The protein below binds the small molecule below.
Small molecule (SMILES): O=C(NOC[C@@H](O)CO)c1cc(Br)c(F)c(F)c1Nc1ccc(I)cc1F

Binding-site contacts:
Ligand atom C7 contacts residue LYS37 of chain 2.A at 3.4 Å.
Ligand atom C1 contacts residue ILE81 of chain 2.A at 3.7 Å (hydrophobic).
Ligand atom C26 contacts residue ASP148 of chain 2.A at 3.5 Å.
Ligand atom F3 contacts residue LYS37 of chain 2.A at 3.7 Å.
Ligand atom F1 contacts residue SER152 of chain 2.A at 3.5 Å.
Ligand atom F1 contacts residue PHE149 of chain 2.A at 3.3 Å.
Ligand atom F3 contacts residue ILE81 of chain 2.A at 3.2 Å.
Ligand atom O3 contacts residue ASN18 of chain 2.A at 3.5 Å (h-bond).
Ligand atom O1 contacts residue ASP148 of chain 2.A at 3.5 Å (salt-bridge).
Ligand atom C26 contacts residue ILE81 of chain 2.A at 3.5 Å (hydrophobic).
Ligand atom BR contacts residue ILE156 of chain 2.A at 3.4 Å.
Ligand atom C1 contacts residue MET83 of chain 2.A at 3.8 Å (hydrophobic).
Ligand atom C11 contacts residue PHE149 of chain 2.A at 3.2 Å (hydrophobic).
Ligand atom O3 contacts residue ATP1 of chain 2.C at 2.7 Å (h-bond).
Ligand atom O2 contacts residue ATP1 of chain 2.C at 3.5 Å (h-bond).
Ligand atom O3 contacts residue GLY17 of chain 2.A at 3.0 Å (h-bond).
Ligand atom C4 contacts residue PHE149 of chain 2.A at 3.8 Å (hydrophobic).
Ligand atom I contacts residue VAL67 of chain 2.A at 3.1 Å.
Ligand atom O4 contacts residue ASP148 of chain 2.A at 3.4 Å (salt-bridge).
Ligand atom F1 contacts residue VAL151 of chain 2.A at 3.4 Å.
Ligand atom C5 contacts residue ASP148 of chain 2.A at 3.6 Å.
Ligand atom F2 contacts residue VAL151 of chain 2.A at 3.6 Å.
Ligand atom C9 contacts residue MET159 of chain 2.A at 3.6 Å (hydrophobic).
Ligand atom C12 contacts residue PHE149 of chain 2.A at 3.4 Å (hydrophobic).
Ligand atom F2 contacts residue LEU55 of chain 2.A at 3.0 Å.
Ligand atom F3 contacts residue ASP148 of chain 2.A at 3.5 Å.
Ligand atom F2 contacts residue PHE149 of chain 2.A at 3.8 Å.
Ligand atom C10 contacts residue PHE149 of chain 2.A at 3.7 Å (hydrophobic).
Ligand atom C3 contacts residue ASP148 of chain 2.A at 3.8 Å.
Ligand atom N contacts residue ILE81 of chain 2.A at 3.4 Å.
Ligand atom N2 contacts residue ASP148 of chain 2.A at 3.3 Å.
Ligand atom N2 contacts residue LYS37 of chain 2.A at 3.5 Å (salt-bridge).
Ligand atom O4 contacts residue ATP1 of chain 2.C at 3.8 Å.
Ligand atom O1 contacts residue LYS37 of chain 2.A at 2.6 Å (salt-bridge).
Ligand atom F3 contacts residue MET83 of chain 2.A at 3.5 Å.
Ligand atom O2 contacts residue LYS37 of chain 2.A at 2.9 Å (salt-bridge).
Ligand atom C7 contacts residue ASP148 of chain 2.A at 3.7 Å.
Ligand atom C4 contacts residue ASP148 of chain 2.A at 3.7 Å.
Ligand atom O4 contacts residue LYS37 of chain 2.A at 2.9 Å (salt-bridge).
Ligand atom F1 contacts residue GLY150 of chain 2.A at 3.7 Å.

Sequence of chain 2.A:
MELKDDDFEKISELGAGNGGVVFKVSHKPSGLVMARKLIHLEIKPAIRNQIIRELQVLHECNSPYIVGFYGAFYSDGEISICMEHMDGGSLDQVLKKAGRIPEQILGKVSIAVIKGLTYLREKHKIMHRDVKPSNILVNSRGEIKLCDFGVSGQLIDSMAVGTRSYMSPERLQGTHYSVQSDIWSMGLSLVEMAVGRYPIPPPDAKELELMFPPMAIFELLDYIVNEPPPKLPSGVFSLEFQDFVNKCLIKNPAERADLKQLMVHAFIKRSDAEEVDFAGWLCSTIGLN